Sequence of chain 1.A:
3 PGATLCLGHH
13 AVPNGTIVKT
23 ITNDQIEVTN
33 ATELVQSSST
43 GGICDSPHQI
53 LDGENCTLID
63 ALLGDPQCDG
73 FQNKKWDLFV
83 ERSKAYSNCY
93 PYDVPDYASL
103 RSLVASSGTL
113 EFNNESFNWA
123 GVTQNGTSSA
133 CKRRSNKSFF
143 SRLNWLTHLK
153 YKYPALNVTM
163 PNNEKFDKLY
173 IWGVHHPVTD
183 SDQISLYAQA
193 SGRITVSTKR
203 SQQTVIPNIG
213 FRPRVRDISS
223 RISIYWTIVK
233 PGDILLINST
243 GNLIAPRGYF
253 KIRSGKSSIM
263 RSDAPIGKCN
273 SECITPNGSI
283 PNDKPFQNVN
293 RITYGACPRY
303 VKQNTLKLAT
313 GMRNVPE

Sequence of chain 2.A:
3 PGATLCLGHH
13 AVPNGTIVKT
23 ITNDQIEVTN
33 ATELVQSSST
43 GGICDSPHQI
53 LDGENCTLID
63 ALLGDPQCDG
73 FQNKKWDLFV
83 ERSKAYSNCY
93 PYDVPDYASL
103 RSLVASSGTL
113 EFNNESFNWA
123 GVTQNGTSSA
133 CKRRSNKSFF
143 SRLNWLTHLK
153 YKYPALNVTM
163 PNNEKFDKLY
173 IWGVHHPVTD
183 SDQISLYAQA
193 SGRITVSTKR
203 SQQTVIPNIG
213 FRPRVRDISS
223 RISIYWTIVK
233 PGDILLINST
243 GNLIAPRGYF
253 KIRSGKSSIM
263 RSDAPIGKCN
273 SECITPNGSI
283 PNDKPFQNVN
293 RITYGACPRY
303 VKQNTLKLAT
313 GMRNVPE

The protein below binds the small molecule below.
Small molecule (SMILES): CC(=O)N[C@H]1[C@H](O[C@H]2[C@H](O)[C@@H](NC(C)=O)CO[C@@H]2CO)O[C@H](CO)[C@@H](O[C@@H]2O[C@H](CO)[C@@H](O)[C@H](O)[C@@H]2O)[C@@H]1O

Binding-site contacts:
Ligand atom O3 contacts residue ARG216 of chain 1.A at 3.9 Å.
Ligand atom C5 contacts residue ASP219 of chain 1.A at 4.0 Å.
Ligand atom C8 contacts residue PHE213 of chain 1.A at 3.8 Å (hydrophobic).
Ligand atom O5 contacts residue LEU238 of chain 2.A at 4.1 Å.
Ligand atom C6 contacts residue LEU238 of chain 2.A at 4.2 Å (hydrophobic).
Ligand atom C3 contacts residue PHE213 of chain 1.A at 3.9 Å (hydrophobic).
Ligand atom O7 contacts residue ASN159 of chain 2.A at 3.7 Å.
Ligand atom C7 contacts residue NAG1 of chain 2.F at 4.3 Å.
Ligand atom C7 contacts residue PRO215 of chain 1.A at 4.4 Å (hydrophobic).
Ligand atom C7 contacts residue ASN159 of chain 2.A at 3.5 Å.
Ligand atom C2 contacts residue ASN159 of chain 2.A at 2.5 Å.
Ligand atom N2 contacts residue PHE213 of chain 1.A at 3.5 Å.
Ligand atom C5 contacts residue ASN159 of chain 2.A at 3.6 Å.
Ligand atom C4 contacts residue ARG216 of chain 1.A at 4.3 Å.
Ligand atom C1 contacts residue ASN159 of chain 2.A at 1.4 Å.
Ligand atom C8 contacts residue ILE236 of chain 2.A at 3.8 Å (hydrophobic).
Ligand atom C8 contacts residue ARG216 of chain 1.A at 4.4 Å.
Ligand atom C1 contacts residue ARG216 of chain 1.A at 4.1 Å.
Ligand atom C4 contacts residue ASN159 of chain 2.A at 4.2 Å.
Ligand atom O7 contacts residue PRO215 of chain 1.A at 3.6 Å.
Ligand atom C7 contacts residue ARG216 of chain 1.A at 3.9 Å.
Ligand atom C8 contacts residue PRO215 of chain 1.A at 4.3 Å (hydrophobic).
Ligand atom O7 contacts residue ARG216 of chain 1.A at 2.9 Å (salt-bridge).
Ligand atom O6 contacts residue ARG216 of chain 1.A at 3.4 Å (salt-bridge).
Ligand atom C6 contacts residue THR161 of chain 2.A at 3.3 Å.
Ligand atom O4 contacts residue ASP219 of chain 1.A at 4.5 Å.
Ligand atom C5 contacts residue LEU238 of chain 2.A at 4.2 Å (hydrophobic).
Ligand atom C8 contacts residue NAG2 of chain 2.F at 3.8 Å.
Ligand atom C3 contacts residue ASN159 of chain 2.A at 3.8 Å.
Ligand atom O6 contacts residue THR161 of chain 2.A at 3.3 Å (h-bond).
Ligand atom C1 contacts residue PHE213 of chain 1.A at 4.0 Å (hydrophobic).
Ligand atom O3 contacts residue PHE213 of chain 1.A at 4.4 Å.
Ligand atom C7 contacts residue PHE213 of chain 1.A at 4.2 Å (hydrophobic).
Ligand atom C2 contacts residue PHE213 of chain 1.A at 4.3 Å (hydrophobic).
Ligand atom C6 contacts residue ASP219 of chain 1.A at 4.4 Å.
Ligand atom O7 contacts residue ARG214 of chain 1.A at 4.2 Å.
Ligand atom C2 contacts residue ARG216 of chain 1.A at 4.3 Å.
Ligand atom N2 contacts residue ASN159 of chain 2.A at 2.9 Å (h-bond).
Ligand atom C8 contacts residue NAG1 of chain 2.F at 3.7 Å.
Ligand atom O5 contacts residue ASN159 of chain 2.A at 2.3 Å (h-bond).